Sequence of chain 1.D:
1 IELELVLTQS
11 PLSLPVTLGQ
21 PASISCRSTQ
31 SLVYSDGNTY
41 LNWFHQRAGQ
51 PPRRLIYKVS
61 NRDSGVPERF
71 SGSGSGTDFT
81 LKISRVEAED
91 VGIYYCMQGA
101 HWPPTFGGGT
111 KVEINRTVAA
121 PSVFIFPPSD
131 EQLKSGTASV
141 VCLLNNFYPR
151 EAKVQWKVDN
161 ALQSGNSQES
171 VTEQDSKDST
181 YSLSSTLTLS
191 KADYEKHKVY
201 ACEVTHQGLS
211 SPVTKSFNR

Binding-site contacts:
Ligand atom C2 contacts residue ASN115 of chain 1.D at 2.5 Å.
Ligand atom O5 contacts residue ASN115 of chain 1.D at 2.4 Å (h-bond).
Ligand atom C5 contacts residue ASN115 of chain 1.D at 3.6 Å.
Ligand atom O5 contacts residue THR17 of chain 1.D at 4.5 Å.
Ligand atom C7 contacts residue THR17 of chain 1.D at 4.3 Å.
Ligand atom N2 contacts residue ASN115 of chain 1.D at 3.0 Å (h-bond).
Ligand atom C6 contacts residue ARG116 of chain 1.D at 4.0 Å.
Ligand atom O7 contacts residue THR17 of chain 1.D at 3.4 Å.
Ligand atom O5 contacts residue ARG116 of chain 1.D at 3.5 Å (salt-bridge).
Ligand atom C1 contacts residue ARG116 of chain 1.D at 3.8 Å.
Ligand atom C1 contacts residue THR17 of chain 1.D at 4.1 Å.
Ligand atom O6 contacts residue THR117 of chain 1.D at 4.2 Å.
Ligand atom C7 contacts residue ASN115 of chain 1.D at 3.5 Å.
Ligand atom C1 contacts residue ASN115 of chain 1.D at 1.4 Å.
Ligand atom C2 contacts residue THR17 of chain 1.D at 4.3 Å.
Ligand atom C4 contacts residue ASN115 of chain 1.D at 4.2 Å.
Ligand atom C5 contacts residue ARG116 of chain 1.D at 3.7 Å.
Ligand atom O7 contacts residue ASN115 of chain 1.D at 3.6 Å (h-bond).
Ligand atom C3 contacts residue ASN115 of chain 1.D at 3.8 Å.
Ligand atom C6 contacts residue THR117 of chain 1.D at 3.7 Å.

This small molecule binds to this protein.
Small molecule (SMILES): CC(=O)N[C@@H]1[C@@H](O)[C@H](O)[C@@H](CO)O[C@H]1O